Binding-site contacts:
Ligand atom C6 contacts residue TRP73 of chain 1.A at 3.7 Å (hydrophobic).
Ligand atom C3 contacts residue ALA42 of chain 1.A at 4.4 Å (hydrophobic).
Ligand atom O6 contacts residue TRP102 of chain 3.A at 3.1 Å (h-bond).
Ligand atom C1 contacts residue ALA42 of chain 1.A at 4.4 Å (hydrophobic).
Ligand atom O6 contacts residue ASN44 of chain 1.A at 3.0 Å (h-bond).
Ligand atom O4 contacts residue TRP41 of chain 1.A at 3.1 Å (h-bond).
Ligand atom C2 contacts residue ASN44 of chain 1.A at 3.9 Å.
Ligand atom C2 contacts residue ALA42 of chain 1.A at 3.6 Å (hydrophobic).
Ligand atom O2 contacts residue THR43 of chain 1.A at 3.6 Å.
Ligand atom C1 contacts residue TRP41 of chain 1.A at 4.5 Å (hydrophobic).
Ligand atom C6 contacts residue TRP102 of chain 3.A at 4.2 Å (hydrophobic).
Ligand atom O2 contacts residue ASN44 of chain 1.A at 3.8 Å.
Ligand atom O5 contacts residue TRP73 of chain 1.A at 2.7 Å (h-bond).
Ligand atom C3 contacts residue TRP41 of chain 1.A at 3.8 Å (hydrophobic).
Ligand atom C1 contacts residue THR43 of chain 1.A at 4.2 Å.
Ligand atom O2 contacts residue ALA42 of chain 1.A at 2.2 Å (h-bond).
Ligand atom O1 contacts residue TRP73 of chain 1.A at 4.2 Å.
Ligand atom O3 contacts residue TRP41 of chain 1.A at 3.2 Å (h-bond).
Ligand atom C6 contacts residue ASN44 of chain 1.A at 3.6 Å.
Ligand atom C5 contacts residue TRP73 of chain 1.A at 3.9 Å (hydrophobic).
Ligand atom C4 contacts residue TRP41 of chain 1.A at 3.3 Å (hydrophobic).
Ligand atom C6 contacts residue TRP41 of chain 1.A at 4.5 Å (hydrophobic).
Ligand atom C2 contacts residue TRP41 of chain 1.A at 4.4 Å (hydrophobic).
Ligand atom O5 contacts residue ASN44 of chain 1.A at 4.3 Å.
Ligand atom C1 contacts residue TRP73 of chain 1.A at 3.5 Å (hydrophobic).
Ligand atom O5 contacts residue TRP41 of chain 1.A at 4.3 Å.
Ligand atom O3 contacts residue ALA42 of chain 1.A at 4.2 Å.
Ligand atom C5 contacts residue TRP41 of chain 1.A at 4.3 Å (hydrophobic).
Ligand atom O2 contacts residue TRP41 of chain 1.A at 3.8 Å.
Ligand atom C5 contacts residue ASN44 of chain 1.A at 3.7 Å.
Ligand atom O6 contacts residue TRP73 of chain 1.A at 4.2 Å.

Sequence of chain 3.A:
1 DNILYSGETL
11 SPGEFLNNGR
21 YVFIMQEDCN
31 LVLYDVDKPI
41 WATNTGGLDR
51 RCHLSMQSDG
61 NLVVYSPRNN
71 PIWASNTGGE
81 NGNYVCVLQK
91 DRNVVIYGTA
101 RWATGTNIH

This protein binds this small molecule.
Small molecule (SMILES): OC[C@H]1O[C@H](O[C@@H]2[C@H](O)[C@@H](O)O[C@H](CO)[C@H]2O)[C@@H](O)[C@@H](O)[C@@H]1O

Sequence of chain 1.A:
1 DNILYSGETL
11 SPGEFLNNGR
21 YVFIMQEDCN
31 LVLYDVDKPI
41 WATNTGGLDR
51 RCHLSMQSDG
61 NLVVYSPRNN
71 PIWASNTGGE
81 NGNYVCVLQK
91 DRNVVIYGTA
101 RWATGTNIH